Sequence of chain 1.C:
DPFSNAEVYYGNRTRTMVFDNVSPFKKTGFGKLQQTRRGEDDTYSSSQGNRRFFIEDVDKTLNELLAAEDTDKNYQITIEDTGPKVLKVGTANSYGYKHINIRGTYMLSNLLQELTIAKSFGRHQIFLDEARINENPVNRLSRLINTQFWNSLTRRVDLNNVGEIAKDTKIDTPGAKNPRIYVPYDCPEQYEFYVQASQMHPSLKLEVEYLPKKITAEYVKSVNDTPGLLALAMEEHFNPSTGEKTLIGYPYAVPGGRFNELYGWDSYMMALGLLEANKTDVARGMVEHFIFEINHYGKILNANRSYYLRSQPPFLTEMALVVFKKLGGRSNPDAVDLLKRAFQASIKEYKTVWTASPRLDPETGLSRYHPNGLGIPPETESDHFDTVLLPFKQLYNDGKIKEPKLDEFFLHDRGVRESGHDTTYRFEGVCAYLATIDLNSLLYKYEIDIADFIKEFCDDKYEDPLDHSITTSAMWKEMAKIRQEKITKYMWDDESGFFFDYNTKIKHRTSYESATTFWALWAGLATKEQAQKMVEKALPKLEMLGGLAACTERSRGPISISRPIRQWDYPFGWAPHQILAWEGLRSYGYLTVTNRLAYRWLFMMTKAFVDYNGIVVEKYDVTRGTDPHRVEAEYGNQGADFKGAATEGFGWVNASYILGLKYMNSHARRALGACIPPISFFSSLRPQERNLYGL

The protein below binds the small molecule below.
Small molecule (SMILES): OC[C@H]1O[C@@](CO)(O[C@H]2O[C@H](CO)[C@@H](O)[C@H](O)[C@H]2O)[C@@H](O)[C@@H]1O

Binding-site contacts:
Ligand atom C4 contacts residue TYR234 of chain 1.C at 4.0 Å (hydrophobic).
Ligand atom O3 contacts residue ILE343 of chain 1.C at 3.3 Å (h-bond).
Ligand atom O6 contacts residue LYS263 of chain 1.C at 3.1 Å.
Ligand atom O4 contacts residue ASP235 of chain 1.C at 2.7 Å (salt-bridge).
Ligand atom C4 contacts residue ASP235 of chain 1.C at 3.4 Å.
Ligand atom O6 contacts residue LYS263 of chain 1.C at 3.6 Å.
Ligand atom C1 contacts residue LYS263 of chain 1.C at 4.0 Å.
Ligand atom O4 contacts residue HIS345 of chain 1.C at 3.8 Å.
Ligand atom C2 contacts residue HIS345 of chain 1.C at 4.0 Å.
Ligand atom O3 contacts residue PRO233 of chain 1.C at 3.5 Å.
Ligand atom C6 contacts residue LYS263 of chain 1.C at 3.9 Å.
Ligand atom O2 contacts residue HIS345 of chain 1.C at 2.6 Å (h-bond).
Ligand atom O3 contacts residue TYR346 of chain 1.C at 3.6 Å.
Ligand atom C4 contacts residue LYS398 of chain 1.C at 3.4 Å.
Ligand atom C3 contacts residue ASP235 of chain 1.C at 3.5 Å.
Ligand atom C1 contacts residue HIS345 of chain 1.C at 4.1 Å.
Ligand atom C2 contacts residue HIS345 of chain 1.C at 3.6 Å.
Ligand atom O1 contacts residue ILE264 of chain 1.C at 3.3 Å (h-bond).
Ligand atom O6 contacts residue TYR234 of chain 1.C at 3.7 Å.
Ligand atom O3 contacts residue ASP235 of chain 1.C at 2.5 Å (salt-bridge).
Ligand atom C3 contacts residue ASN344 of chain 1.C at 4.0 Å.
Ligand atom O2 contacts residue ASN344 of chain 1.C at 3.6 Å.
Ligand atom O3 contacts residue ASN344 of chain 1.C at 2.5 Å (h-bond).
Ligand atom O5 contacts residue LYS263 of chain 1.C at 3.2 Å (salt-bridge).
Ligand atom O2 contacts residue HIS345 of chain 1.C at 3.5 Å (h-bond).
Ligand atom C3 contacts residue LYS398 of chain 1.C at 3.8 Å.
Ligand atom O3 contacts residue LYS398 of chain 1.C at 3.3 Å (salt-bridge).
Ligand atom O5 contacts residue LYS262 of chain 1.C at 3.7 Å.
Ligand atom O3 contacts residue GLY347 of chain 1.C at 3.0 Å (h-bond).
Ligand atom C1 contacts residue LYS262 of chain 1.C at 3.5 Å.
Ligand atom O4 contacts residue LYS398 of chain 1.C at 2.9 Å (salt-bridge).
Ligand atom O3 contacts residue HIS345 of chain 1.C at 3.5 Å.
Ligand atom O2 contacts residue ILE264 of chain 1.C at 3.9 Å.
Ligand atom C3 contacts residue ASN344 of chain 1.C at 3.7 Å.
Ligand atom C3 contacts residue GLY347 of chain 1.C at 3.6 Å.
Ligand atom C1 contacts residue TYR346 of chain 1.C at 4.0 Å (hydrophobic).
Ligand atom C1 contacts residue HIS345 of chain 1.C at 3.5 Å.
Ligand atom C3 contacts residue HIS345 of chain 1.C at 3.7 Å.
Ligand atom C2 contacts residue LYS262 of chain 1.C at 3.8 Å.
Ligand atom O3 contacts residue HIS345 of chain 1.C at 2.8 Å (h-bond).